Binding-site contacts:
Ligand atom BR1 contacts residue VAL53 of chain 1.A at 4.4 Å.
Ligand atom C2 contacts residue VAL53 of chain 1.A at 4.4 Å (hydrophobic).
Ligand atom C3 contacts residue VAL53 of chain 1.A at 4.4 Å (hydrophobic).
Ligand atom BR2 contacts residue VAL116 of chain 1.A at 3.9 Å.
Ligand atom N9 contacts residue VAL53 of chain 1.A at 3.9 Å.
Ligand atom C4 contacts residue VAL53 of chain 1.A at 3.8 Å (hydrophobic).
Ligand atom N8 contacts residue VAL53 of chain 1.A at 4.5 Å.
Ligand atom BR1 contacts residue GLY46 of chain 1.A at 4.5 Å.
Ligand atom C4 contacts residue ILE174 of chain 1.A at 4.2 Å (hydrophobic).
Ligand atom C3 contacts residue VAL66 of chain 1.A at 3.9 Å (hydrophobic).
Ligand atom BR1 contacts residue ASN118 of chain 1.A at 3.0 Å.
Ligand atom BR1 contacts residue MET163 of chain 1.A at 3.9 Å.
Ligand atom C6 contacts residue MET163 of chain 1.A at 4.4 Å (hydrophobic).
Ligand atom C7 contacts residue VAL53 of chain 1.A at 4.0 Å (hydrophobic).
Ligand atom C2 contacts residue MET163 of chain 1.A at 4.5 Å (hydrophobic).
Ligand atom C6 contacts residue VAL53 of chain 1.A at 3.7 Å (hydrophobic).
Ligand atom C3 contacts residue ILE174 of chain 1.A at 4.2 Å (hydrophobic).
Ligand atom C1 contacts residue VAL53 of chain 1.A at 4.1 Å (hydrophobic).
Ligand atom BR2 contacts residue VAL66 of chain 1.A at 4.1 Å.
Ligand atom C6 contacts residue ILE174 of chain 1.A at 3.6 Å (hydrophobic).
Ligand atom C1 contacts residue MET163 of chain 1.A at 3.8 Å (hydrophobic).
Ligand atom BR2 contacts residue ILE174 of chain 1.A at 4.1 Å.
Ligand atom BR2 contacts residue PHE113 of chain 1.A at 4.0 Å.
Ligand atom C1 contacts residue ASN118 of chain 1.A at 4.0 Å.
Ligand atom BR2 contacts residue ILE95 of chain 1.A at 3.7 Å.
Ligand atom BR1 contacts residue HIS160 of chain 1.A at 4.5 Å.
Ligand atom N8 contacts residue ILE174 of chain 1.A at 3.7 Å.
Ligand atom C3 contacts residue VAL116 of chain 1.A at 4.1 Å (hydrophobic).
Ligand atom C4 contacts residue MET163 of chain 1.A at 3.7 Å (hydrophobic).
Ligand atom N5 contacts residue VAL53 of chain 1.A at 3.5 Å.
Ligand atom C4 contacts residue ASN118 of chain 1.A at 4.0 Å.
Ligand atom N9 contacts residue LYS68 of chain 1.A at 4.4 Å.
Ligand atom N9 contacts residue ILE174 of chain 1.A at 3.8 Å.
Ligand atom C7 contacts residue ILE174 of chain 1.A at 3.6 Å (hydrophobic).
Ligand atom C2 contacts residue VAL116 of chain 1.A at 3.5 Å (hydrophobic).
Ligand atom N5 contacts residue ILE174 of chain 1.A at 3.7 Å.
Ligand atom C2 contacts residue VAL66 of chain 1.A at 4.0 Å (hydrophobic).

This small molecule binds to this protein.
Small molecule (SMILES): Brc1ccc(Br)c2[nH]nnc12

Sequence of chain 1.A:
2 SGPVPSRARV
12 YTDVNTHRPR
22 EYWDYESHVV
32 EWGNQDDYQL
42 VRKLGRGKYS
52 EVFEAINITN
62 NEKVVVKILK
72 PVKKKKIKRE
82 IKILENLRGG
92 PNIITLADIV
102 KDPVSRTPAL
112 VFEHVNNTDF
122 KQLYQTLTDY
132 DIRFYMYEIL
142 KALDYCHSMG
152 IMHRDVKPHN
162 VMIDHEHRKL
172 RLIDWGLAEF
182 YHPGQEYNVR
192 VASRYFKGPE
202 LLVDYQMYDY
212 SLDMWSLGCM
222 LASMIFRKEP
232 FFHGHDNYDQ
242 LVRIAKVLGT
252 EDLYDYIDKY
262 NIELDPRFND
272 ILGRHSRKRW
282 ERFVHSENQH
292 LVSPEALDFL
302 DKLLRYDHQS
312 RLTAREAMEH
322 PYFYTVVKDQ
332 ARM